Sequence of chain 2.C:
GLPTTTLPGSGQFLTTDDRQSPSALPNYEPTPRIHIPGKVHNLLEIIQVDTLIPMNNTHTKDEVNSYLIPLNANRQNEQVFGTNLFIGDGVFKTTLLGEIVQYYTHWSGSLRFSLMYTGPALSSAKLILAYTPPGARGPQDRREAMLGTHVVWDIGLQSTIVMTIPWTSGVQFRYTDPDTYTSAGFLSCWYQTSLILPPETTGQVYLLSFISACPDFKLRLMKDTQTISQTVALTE

Sequence of chain 3.C:
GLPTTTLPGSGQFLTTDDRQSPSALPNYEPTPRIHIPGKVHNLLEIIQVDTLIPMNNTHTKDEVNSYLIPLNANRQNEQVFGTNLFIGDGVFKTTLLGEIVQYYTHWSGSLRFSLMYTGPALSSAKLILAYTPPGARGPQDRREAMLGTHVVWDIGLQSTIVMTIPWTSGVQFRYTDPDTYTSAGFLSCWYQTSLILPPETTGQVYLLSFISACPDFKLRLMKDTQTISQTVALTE

This small molecule binds to this protein.
Small molecule (SMILES): Cc1cc(CCCCCCCOc2ccc(C3=N[C@@H](C)CO3)cc2Cl)on1

Sequence of chain 2.A:
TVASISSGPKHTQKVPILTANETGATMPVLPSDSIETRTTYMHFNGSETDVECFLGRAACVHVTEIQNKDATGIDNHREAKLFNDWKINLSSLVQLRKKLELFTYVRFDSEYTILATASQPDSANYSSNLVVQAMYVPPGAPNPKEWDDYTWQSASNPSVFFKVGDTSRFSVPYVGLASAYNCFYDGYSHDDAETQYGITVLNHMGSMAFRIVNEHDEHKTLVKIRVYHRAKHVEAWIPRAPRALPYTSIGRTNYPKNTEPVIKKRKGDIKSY

Binding-site contacts:
Ligand atom C5C contacts residue TYR128 of chain 2.A at 3.7 Å (hydrophobic).
Ligand atom O1 contacts residue PHE186 of chain 2.A at 3.8 Å.
Ligand atom C4B contacts residue LEU106 of chain 2.A at 3.7 Å (hydrophobic).
Ligand atom N3A contacts residue ASN219 of chain 2.A at 3.4 Å (h-bond).
Ligand atom C1C contacts residue TYR152 of chain 2.A at 3.9 Å (hydrophobic).
Ligand atom C4A contacts residue ASN198 of chain 2.A at 3.9 Å.
Ligand atom CM1 contacts residue CYS199 of chain 2.A at 3.8 Å (hydrophobic).
Ligand atom N2 contacts residue PHE186 of chain 2.A at 4.0 Å.
Ligand atom C3C contacts residue VAL188 of chain 2.A at 3.3 Å (hydrophobic).
Ligand atom O1 contacts residue ALA24 of chain 2.C at 3.4 Å.
Ligand atom O1A contacts residue VAL122 of chain 2.A at 4.0 Å.
Ligand atom C4 contacts residue PHE186 of chain 2.A at 3.7 Å (hydrophobic).
Ligand atom O1 contacts residue VAL188 of chain 2.A at 3.8 Å.
Ligand atom C31 contacts residue SER175 of chain 2.A at 3.5 Å.
Ligand atom C2B contacts residue TYR197 of chain 2.A at 3.3 Å (hydrophobic).
Ligand atom C5A contacts residue CYS199 of chain 2.A at 3.9 Å (hydrophobic).
Ligand atom C4 contacts residue TYR152 of chain 2.A at 3.7 Å (hydrophobic).
Ligand atom C2C contacts residue VAL188 of chain 2.A at 2.8 Å (hydrophobic).
Ligand atom C7C contacts residue TYR128 of chain 2.A at 3.5 Å (hydrophobic).
Ligand atom C5A contacts residue VAL122 of chain 2.A at 3.9 Å (hydrophobic).
Ligand atom C3C contacts residue TYR128 of chain 2.A at 3.6 Å (hydrophobic).
Ligand atom C5C contacts residue ILE104 of chain 2.A at 4.0 Å (hydrophobic).
Ligand atom O1 contacts residue TYR152 of chain 2.A at 3.9 Å.
Ligand atom CL1 contacts residue ASN105 of chain 2.A at 3.3 Å.
Ligand atom C3B contacts residue TYR197 of chain 2.A at 3.3 Å (hydrophobic).
Ligand atom N2 contacts residue PRO174 of chain 2.A at 3.7 Å.
Ligand atom CL1 contacts residue MET221 of chain 2.A at 3.8 Å.
Ligand atom N2 contacts residue ALA24 of chain 2.C at 3.1 Å.
Ligand atom O1B contacts residue MET221 of chain 2.A at 3.8 Å.
Ligand atom C31 contacts residue VAL176 of chain 2.A at 3.3 Å (hydrophobic).
Ligand atom C31 contacts residue PRO174 of chain 2.A at 3.3 Å (hydrophobic).
Ligand atom C4C contacts residue TYR152 of chain 2.A at 3.9 Å (hydrophobic).
Ligand atom C5 contacts residue TYR152 of chain 2.A at 3.6 Å (hydrophobic).
Ligand atom CL1 contacts residue ILE104 of chain 2.A at 3.6 Å.
Ligand atom C3 contacts residue PHE186 of chain 2.A at 3.9 Å (hydrophobic).
Ligand atom C6C contacts residue VAL191 of chain 2.A at 3.3 Å (hydrophobic).
Ligand atom C3 contacts residue PRO174 of chain 2.A at 3.7 Å (hydrophobic).
Ligand atom C31 contacts residue ALA150 of chain 2.A at 3.5 Å (hydrophobic).
Ligand atom C3B contacts residue LEU106 of chain 2.A at 3.8 Å (hydrophobic).
Ligand atom C5 contacts residue PHE186 of chain 2.A at 3.7 Å (hydrophobic).